Binding-site contacts:
Ligand atom C1 contacts residue VAL209 of chain 3.A at 3.7 Å (hydrophobic).
Ligand atom C14 contacts residue ASN201 of chain 3.A at 4.0 Å.
Ligand atom C10 contacts residue ASN297 of chain 3.A at 4.0 Å.
Ligand atom C9 contacts residue HIS208 of chain 3.A at 3.7 Å.
Ligand atom C12 contacts residue TRP358 of chain 3.A at 3.8 Å (hydrophobic).
Ligand atom C8 contacts residue FE1 of chain 3.C at 3.9 Å.
Ligand atom C10 contacts residue ASN201 of chain 3.A at 3.7 Å.
Ligand atom C9 contacts residue ASN201 of chain 3.A at 3.6 Å.
Ligand atom C14 contacts residue PHE202 of chain 3.A at 3.7 Å (hydrophobic).
Ligand atom C2 contacts residue HIS295 of chain 3.A at 3.9 Å.
Ligand atom C14 contacts residue ASP362 of chain 3.A at 4.1 Å.
Ligand atom C7 contacts residue LEU307 of chain 3.A at 4.0 Å (hydrophobic).
Ligand atom C13 contacts residue FE1 of chain 3.C at 3.7 Å.
Ligand atom C13 contacts residue ASP362 of chain 3.A at 4.0 Å.
Ligand atom C12 contacts residue HIS213 of chain 3.A at 4.1 Å.
Ligand atom C5 contacts residue ASN297 of chain 3.A at 4.0 Å.
Ligand atom C12 contacts residue VAL260 of chain 3.A at 4.1 Å (hydrophobic).
Ligand atom C10 contacts residue ASP205 of chain 3.A at 3.6 Å.
Ligand atom C3 contacts residue ASN297 of chain 3.A at 3.8 Å.
Ligand atom C4 contacts residue ASP205 of chain 3.A at 3.8 Å.
Ligand atom C3 contacts residue LEU253 of chain 3.A at 3.8 Å (hydrophobic).
Ligand atom C13 contacts residue HIS213 of chain 3.A at 4.0 Å.
Ligand atom C3 contacts residue VAL209 of chain 3.A at 3.9 Å (hydrophobic).
Ligand atom C11 contacts residue TRP358 of chain 3.A at 4.2 Å (hydrophobic).
Ligand atom C14 contacts residue FE1 of chain 3.C at 3.4 Å.
Ligand atom C4 contacts residue VAL209 of chain 3.A at 3.9 Å (hydrophobic).
Ligand atom C2 contacts residue VAL209 of chain 3.A at 3.8 Å (hydrophobic).
Ligand atom C5 contacts residue ASP205 of chain 3.A at 3.9 Å.
Ligand atom C2 contacts residue LEU253 of chain 3.A at 3.9 Å (hydrophobic).
Ligand atom C4 contacts residue ALA206 of chain 3.A at 4.2 Å (hydrophobic).
Ligand atom C10 contacts residue HIS208 of chain 3.A at 3.8 Å.
Ligand atom C4 contacts residue ASN297 of chain 3.A at 3.4 Å.
Ligand atom C1 contacts residue HIS295 of chain 3.A at 4.0 Å.
Ligand atom C12 contacts residue LEU307 of chain 3.A at 3.9 Å (hydrophobic).
Ligand atom C8 contacts residue ASN201 of chain 3.A at 4.2 Å.
Ligand atom C11 contacts residue LEU307 of chain 3.A at 3.8 Å (hydrophobic).
Ligand atom C8 contacts residue HIS208 of chain 3.A at 4.1 Å.
Ligand atom C6 contacts residue VAL209 of chain 3.A at 3.7 Å (hydrophobic).
Ligand atom C5 contacts residue VAL209 of chain 3.A at 3.8 Å (hydrophobic).
Ligand atom C11 contacts residue VAL260 of chain 3.A at 4.1 Å (hydrophobic).

Sequence of chain 3.A:
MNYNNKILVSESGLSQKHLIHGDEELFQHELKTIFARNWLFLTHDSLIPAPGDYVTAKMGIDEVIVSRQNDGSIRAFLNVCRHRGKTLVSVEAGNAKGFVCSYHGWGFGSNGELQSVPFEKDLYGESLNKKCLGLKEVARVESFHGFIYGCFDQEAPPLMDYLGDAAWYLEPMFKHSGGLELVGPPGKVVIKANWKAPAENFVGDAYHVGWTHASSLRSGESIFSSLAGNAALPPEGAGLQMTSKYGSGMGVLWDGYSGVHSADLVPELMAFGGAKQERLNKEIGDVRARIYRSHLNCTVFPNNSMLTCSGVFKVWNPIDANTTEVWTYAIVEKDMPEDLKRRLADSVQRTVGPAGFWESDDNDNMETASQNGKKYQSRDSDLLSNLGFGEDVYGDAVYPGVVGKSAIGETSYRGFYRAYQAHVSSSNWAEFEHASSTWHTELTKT

This small molecule binds to this protein.
Small molecule (SMILES): c1ccc2c(c1)ccc1ccccc12